The protein below binds the small molecule below.
Small molecule (SMILES): CC(=O)N[C@@H]1[C@@H](O)[C@H](O)[C@@H](CO)O[C@H]1O

Binding-site contacts:
Ligand atom C4 contacts residue ASN658 of chain 1.A at 4.3 Å.
Ligand atom C3 contacts residue ASN658 of chain 1.A at 3.9 Å.
Ligand atom N2 contacts residue ASN658 of chain 1.A at 3.0 Å (h-bond).
Ligand atom C5 contacts residue ASN658 of chain 1.A at 3.6 Å.
Ligand atom C1 contacts residue ASN634 of chain 1.A at 3.5 Å.
Ligand atom N2 contacts residue THR660 of chain 1.A at 4.1 Å.
Ligand atom O6 contacts residue LEU661 of chain 1.A at 3.9 Å.
Ligand atom C8 contacts residue ASN658 of chain 1.A at 3.9 Å.
Ligand atom O5 contacts residue ASN634 of chain 1.A at 3.3 Å (h-bond).
Ligand atom C2 contacts residue ASN658 of chain 1.A at 2.6 Å.
Ligand atom O7 contacts residue ASN658 of chain 1.A at 3.6 Å (h-bond).
Ligand atom C2 contacts residue THR660 of chain 1.A at 4.0 Å.
Ligand atom C1 contacts residue THR660 of chain 1.A at 3.1 Å.
Ligand atom O7 contacts residue PHE656 of chain 1.A at 3.4 Å.
Ligand atom C8 contacts residue PHE656 of chain 1.A at 3.8 Å (hydrophobic).
Ligand atom O5 contacts residue LEU661 of chain 1.A at 3.7 Å.
Ligand atom O6 contacts residue LEU638 of chain 1.A at 4.4 Å.
Ligand atom C5 contacts residue LEU661 of chain 1.A at 4.1 Å (hydrophobic).
Ligand atom C6 contacts residue LEU661 of chain 1.A at 4.4 Å (hydrophobic).
Ligand atom C7 contacts residue ASN658 of chain 1.A at 3.5 Å.
Ligand atom O5 contacts residue THR660 of chain 1.A at 3.8 Å.
Ligand atom C1 contacts residue LEU661 of chain 1.A at 3.9 Å (hydrophobic).
Ligand atom C5 contacts residue THR660 of chain 1.A at 3.9 Å.
Ligand atom C3 contacts residue THR660 of chain 1.A at 4.1 Å.
Ligand atom C1 contacts residue ASN658 of chain 1.A at 1.4 Å.
Ligand atom O5 contacts residue ASN658 of chain 1.A at 2.3 Å (h-bond).
Ligand atom C7 contacts residue PHE656 of chain 1.A at 3.8 Å (hydrophobic).

Sequence of chain 1.A:
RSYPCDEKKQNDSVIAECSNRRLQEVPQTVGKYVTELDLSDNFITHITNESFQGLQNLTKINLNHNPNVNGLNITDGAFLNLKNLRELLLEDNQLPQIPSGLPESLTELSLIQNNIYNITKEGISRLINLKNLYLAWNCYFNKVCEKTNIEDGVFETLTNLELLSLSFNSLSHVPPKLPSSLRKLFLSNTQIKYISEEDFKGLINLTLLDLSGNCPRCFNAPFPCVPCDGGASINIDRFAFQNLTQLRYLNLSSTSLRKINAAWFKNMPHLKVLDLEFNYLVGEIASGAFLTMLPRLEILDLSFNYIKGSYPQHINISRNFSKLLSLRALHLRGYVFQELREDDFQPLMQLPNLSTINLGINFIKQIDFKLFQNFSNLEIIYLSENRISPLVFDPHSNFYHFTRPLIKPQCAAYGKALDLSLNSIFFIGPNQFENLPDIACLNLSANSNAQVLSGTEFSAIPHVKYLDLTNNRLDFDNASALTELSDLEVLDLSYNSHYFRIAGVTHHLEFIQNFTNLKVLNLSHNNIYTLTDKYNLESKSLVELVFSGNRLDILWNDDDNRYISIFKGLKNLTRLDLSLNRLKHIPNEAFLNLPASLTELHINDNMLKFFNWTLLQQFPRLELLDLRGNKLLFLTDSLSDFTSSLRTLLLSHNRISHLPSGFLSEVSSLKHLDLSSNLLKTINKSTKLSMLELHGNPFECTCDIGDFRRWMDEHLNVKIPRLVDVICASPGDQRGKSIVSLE